Binding-site contacts:
Ligand atom O4 contacts residue ARG117 of chain 1.C at 3.1 Å (salt-bridge).
Ligand atom O1 contacts residue GLY87 of chain 1.C at 3.0 Å (h-bond).
Ligand atom O5 contacts residue SER337 of chain 1.C at 2.9 Å (h-bond).
Ligand atom O3 contacts residue ARG117 of chain 1.C at 2.9 Å (salt-bridge).
Ligand atom O7 contacts residue ASN159 of chain 1.C at 2.9 Å (h-bond).
Ligand atom C1 contacts residue ASP184 of chain 1.C at 3.4 Å.
Ligand atom C12 contacts residue ASP56 of chain 1.D at 3.5 Å.
Ligand atom O1 contacts residue TYR57 of chain 1.D at 3.5 Å (h-bond).
Ligand atom C11 contacts residue TYR112 of chain 1.C at 3.2 Å (hydrophobic).
Ligand atom O6 contacts residue ARG372 of chain 1.C at 2.8 Å (salt-bridge).
Ligand atom C15 contacts residue THR352 of chain 1.C at 3.5 Å.
Ligand atom O contacts residue GLY87 of chain 1.C at 3.1 Å (h-bond).
Ligand atom C13 contacts residue ASP56 of chain 1.D at 3.5 Å.
Ligand atom N contacts residue ASP184 of chain 1.C at 2.7 Å (salt-bridge).
Ligand atom C14 contacts residue SER60 of chain 1.D at 3.4 Å.
Ligand atom P contacts residue GLY87 of chain 1.C at 3.5 Å.
Ligand atom O6 contacts residue ASN159 of chain 1.C at 2.9 Å (h-bond).
Ligand atom O5 contacts residue ARG372 of chain 1.C at 2.9 Å (salt-bridge).
Ligand atom O1 contacts residue THR208 of chain 1.C at 2.9 Å (h-bond).
Ligand atom P contacts residue SER206 of chain 1.C at 3.5 Å.
Ligand atom O contacts residue ARG59 of chain 1.D at 2.7 Å (salt-bridge).
Ligand atom C13 contacts residue SER60 of chain 1.D at 3.2 Å.
Ligand atom O4 contacts residue ARG59 of chain 1.D at 2.8 Å (salt-bridge).
Ligand atom O1 contacts residue SER206 of chain 1.C at 2.8 Å (h-bond).
Ligand atom C8 contacts residue LYS209 of chain 1.C at 3.4 Å.
Ligand atom O contacts residue THR86 of chain 1.C at 3.5 Å.
Ligand atom N1 contacts residue TYR112 of chain 1.C at 3.6 Å.
Ligand atom C contacts residue ASP184 of chain 1.C at 3.4 Å.
Ligand atom N2 contacts residue SER60 of chain 1.D at 3.2 Å (h-bond).
Ligand atom O5 contacts residue THR352 of chain 1.C at 3.2 Å.
Ligand atom O contacts residue MET88 of chain 1.C at 2.9 Å (h-bond).
Ligand atom O2 contacts residue TYR57 of chain 1.D at 2.5 Å (h-bond).
Ligand atom O6 contacts residue THR352 of chain 1.C at 3.4 Å.
Ligand atom C10 contacts residue TYR112 of chain 1.C at 3.4 Å (hydrophobic).
Ligand atom O4 contacts residue TYR112 of chain 1.C at 3.2 Å (h-bond).
Ligand atom N2 contacts residue ASP56 of chain 1.D at 2.7 Å (salt-bridge).
Ligand atom O2 contacts residue ARG59 of chain 1.D at 2.9 Å (salt-bridge).
Ligand atom O3 contacts residue ASN238 of chain 1.D at 3.3 Å (h-bond).
Ligand atom C6 contacts residue MET88 of chain 1.C at 3.5 Å (hydrophobic).
Ligand atom C3 contacts residue TYR112 of chain 1.C at 3.6 Å (hydrophobic).

The protein below binds the small molecule below.
Small molecule (SMILES): Cc1ncc(CP(=O)(O)O)c(/C=N/[C@@H](CCSCC[C@H](N)C(=O)O)C(=O)O)c1O

Sequence of chain 1.C:
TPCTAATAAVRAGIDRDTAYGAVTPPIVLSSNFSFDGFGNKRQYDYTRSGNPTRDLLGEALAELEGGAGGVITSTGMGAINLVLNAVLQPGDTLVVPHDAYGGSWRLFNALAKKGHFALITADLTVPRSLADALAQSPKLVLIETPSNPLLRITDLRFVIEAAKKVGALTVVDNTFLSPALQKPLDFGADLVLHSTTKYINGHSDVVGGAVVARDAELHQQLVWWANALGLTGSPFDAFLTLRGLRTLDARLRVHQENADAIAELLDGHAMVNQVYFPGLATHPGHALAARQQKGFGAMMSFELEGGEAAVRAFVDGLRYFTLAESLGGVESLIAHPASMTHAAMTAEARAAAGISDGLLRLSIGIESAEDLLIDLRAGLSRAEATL

Sequence of chain 1.D:
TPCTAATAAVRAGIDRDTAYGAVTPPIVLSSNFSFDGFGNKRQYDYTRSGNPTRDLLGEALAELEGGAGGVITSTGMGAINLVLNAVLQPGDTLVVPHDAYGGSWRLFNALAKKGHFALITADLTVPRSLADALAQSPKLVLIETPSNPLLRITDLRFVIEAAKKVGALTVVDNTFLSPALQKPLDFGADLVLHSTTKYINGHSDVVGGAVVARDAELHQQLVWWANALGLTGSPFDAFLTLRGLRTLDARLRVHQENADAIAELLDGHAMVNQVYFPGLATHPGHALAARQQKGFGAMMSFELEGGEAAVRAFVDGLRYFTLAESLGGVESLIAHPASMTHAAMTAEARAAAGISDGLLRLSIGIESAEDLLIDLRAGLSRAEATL